Sequence of chain 1.C:
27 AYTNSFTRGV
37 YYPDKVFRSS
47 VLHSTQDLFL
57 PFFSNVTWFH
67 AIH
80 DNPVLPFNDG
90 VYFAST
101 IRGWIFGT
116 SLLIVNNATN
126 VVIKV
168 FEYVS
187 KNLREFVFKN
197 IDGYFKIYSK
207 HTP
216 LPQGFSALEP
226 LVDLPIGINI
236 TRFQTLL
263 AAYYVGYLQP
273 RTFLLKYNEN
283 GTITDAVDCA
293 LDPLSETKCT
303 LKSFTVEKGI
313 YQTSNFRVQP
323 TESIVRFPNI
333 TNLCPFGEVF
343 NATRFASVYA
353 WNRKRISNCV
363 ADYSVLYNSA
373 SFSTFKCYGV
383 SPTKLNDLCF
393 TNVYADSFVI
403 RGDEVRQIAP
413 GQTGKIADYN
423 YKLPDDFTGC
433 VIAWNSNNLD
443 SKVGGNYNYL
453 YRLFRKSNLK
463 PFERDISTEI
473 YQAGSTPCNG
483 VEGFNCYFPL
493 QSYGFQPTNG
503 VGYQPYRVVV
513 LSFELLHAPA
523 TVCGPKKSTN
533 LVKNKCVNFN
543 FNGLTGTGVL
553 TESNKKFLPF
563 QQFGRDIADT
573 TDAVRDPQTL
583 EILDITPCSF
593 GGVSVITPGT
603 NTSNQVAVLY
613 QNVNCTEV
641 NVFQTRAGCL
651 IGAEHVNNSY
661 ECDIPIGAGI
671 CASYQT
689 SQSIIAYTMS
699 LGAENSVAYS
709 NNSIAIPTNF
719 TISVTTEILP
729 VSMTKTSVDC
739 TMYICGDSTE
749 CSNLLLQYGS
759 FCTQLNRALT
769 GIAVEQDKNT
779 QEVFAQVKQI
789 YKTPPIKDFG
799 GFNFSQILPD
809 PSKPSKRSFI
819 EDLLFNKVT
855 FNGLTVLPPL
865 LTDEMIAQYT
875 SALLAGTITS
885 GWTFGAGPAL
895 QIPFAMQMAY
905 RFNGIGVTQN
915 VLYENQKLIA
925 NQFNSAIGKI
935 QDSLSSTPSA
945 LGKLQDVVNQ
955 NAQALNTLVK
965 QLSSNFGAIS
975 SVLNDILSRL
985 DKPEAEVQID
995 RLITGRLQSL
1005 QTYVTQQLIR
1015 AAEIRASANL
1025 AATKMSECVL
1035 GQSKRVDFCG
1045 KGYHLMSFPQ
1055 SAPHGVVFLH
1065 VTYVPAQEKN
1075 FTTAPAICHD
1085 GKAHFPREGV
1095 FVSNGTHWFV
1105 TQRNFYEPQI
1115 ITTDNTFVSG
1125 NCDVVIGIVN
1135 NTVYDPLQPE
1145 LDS

Binding-site contacts:
Ligand atom C1 contacts residue GLN895 of chain 1.A at 4.3 Å.
Ligand atom O4 contacts residue ALA706 of chain 1.C at 4.4 Å.
Ligand atom C8 contacts residue LYS1073 of chain 1.C at 4.3 Å.
Ligand atom C1 contacts residue ALA706 of chain 1.C at 4.2 Å (hydrophobic).
Ligand atom C2 contacts residue ASN1074 of chain 1.C at 2.4 Å.
Ligand atom N2 contacts residue ASN1074 of chain 1.C at 2.9 Å (h-bond).
Ligand atom C3 contacts residue ASN1074 of chain 1.C at 3.8 Å.
Ligand atom O7 contacts residue ASN1074 of chain 1.C at 4.1 Å.
Ligand atom C5 contacts residue ALA706 of chain 1.C at 3.5 Å (hydrophobic).
Ligand atom O5 contacts residue ALA706 of chain 1.C at 4.2 Å.
Ligand atom C6 contacts residue ALA706 of chain 1.C at 4.2 Å (hydrophobic).
Ligand atom C3 contacts residue ALA706 of chain 1.C at 4.5 Å (hydrophobic).
Ligand atom O6 contacts residue ALA706 of chain 1.C at 3.9 Å.
Ligand atom C4 contacts residue ASN1074 of chain 1.C at 4.2 Å.
Ligand atom C5 contacts residue ASN1074 of chain 1.C at 3.6 Å.
Ligand atom C1 contacts residue ASN1074 of chain 1.C at 1.4 Å.
Ligand atom C7 contacts residue ASN1074 of chain 1.C at 3.7 Å.
Ligand atom O5 contacts residue ASN1074 of chain 1.C at 2.3 Å (h-bond).
Ligand atom C8 contacts residue GLU1072 of chain 1.C at 3.6 Å.
Ligand atom C8 contacts residue ASN1074 of chain 1.C at 4.1 Å.
Ligand atom C4 contacts residue ALA706 of chain 1.C at 4.3 Å (hydrophobic).

Sequence of chain 1.A:
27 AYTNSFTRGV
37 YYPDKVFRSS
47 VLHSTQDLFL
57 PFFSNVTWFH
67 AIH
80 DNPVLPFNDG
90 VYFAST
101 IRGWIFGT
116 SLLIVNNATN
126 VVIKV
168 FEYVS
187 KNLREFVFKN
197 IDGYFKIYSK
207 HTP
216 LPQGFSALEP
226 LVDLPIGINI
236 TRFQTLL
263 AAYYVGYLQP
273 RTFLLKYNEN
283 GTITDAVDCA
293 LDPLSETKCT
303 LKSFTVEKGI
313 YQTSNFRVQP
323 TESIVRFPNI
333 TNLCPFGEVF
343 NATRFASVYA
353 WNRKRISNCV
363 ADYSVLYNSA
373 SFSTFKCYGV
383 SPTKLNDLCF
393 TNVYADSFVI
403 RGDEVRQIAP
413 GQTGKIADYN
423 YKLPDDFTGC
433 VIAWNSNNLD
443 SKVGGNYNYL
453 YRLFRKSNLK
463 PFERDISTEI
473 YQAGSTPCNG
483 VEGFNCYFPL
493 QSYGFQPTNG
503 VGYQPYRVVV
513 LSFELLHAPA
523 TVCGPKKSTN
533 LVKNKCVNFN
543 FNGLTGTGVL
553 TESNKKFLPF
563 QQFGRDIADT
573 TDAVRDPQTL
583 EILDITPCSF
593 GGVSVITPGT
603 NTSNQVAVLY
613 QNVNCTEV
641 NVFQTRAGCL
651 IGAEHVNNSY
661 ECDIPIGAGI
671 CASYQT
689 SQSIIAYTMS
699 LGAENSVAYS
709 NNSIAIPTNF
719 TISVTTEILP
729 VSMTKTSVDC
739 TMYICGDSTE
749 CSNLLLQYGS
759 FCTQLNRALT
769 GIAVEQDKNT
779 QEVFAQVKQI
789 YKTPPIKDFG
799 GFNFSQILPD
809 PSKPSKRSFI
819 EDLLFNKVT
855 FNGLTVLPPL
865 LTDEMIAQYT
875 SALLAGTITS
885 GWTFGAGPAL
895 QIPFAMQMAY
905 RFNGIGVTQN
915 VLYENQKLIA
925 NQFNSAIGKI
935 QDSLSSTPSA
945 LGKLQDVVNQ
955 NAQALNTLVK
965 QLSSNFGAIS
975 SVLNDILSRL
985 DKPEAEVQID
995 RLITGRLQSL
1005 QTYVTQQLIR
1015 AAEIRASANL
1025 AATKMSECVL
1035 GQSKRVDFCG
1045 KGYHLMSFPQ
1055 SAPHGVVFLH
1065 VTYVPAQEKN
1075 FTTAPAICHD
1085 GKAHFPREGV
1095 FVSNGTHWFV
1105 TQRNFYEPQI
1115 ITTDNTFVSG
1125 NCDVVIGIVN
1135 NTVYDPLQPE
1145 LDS

A small-molecule ligand and the protein it binds are described below.
Small molecule (SMILES): CC(=O)N[C@@H]1[C@@H](O)[C@H](O)[C@@H](CO)O[C@H]1O